Sequence of chain 1.B:
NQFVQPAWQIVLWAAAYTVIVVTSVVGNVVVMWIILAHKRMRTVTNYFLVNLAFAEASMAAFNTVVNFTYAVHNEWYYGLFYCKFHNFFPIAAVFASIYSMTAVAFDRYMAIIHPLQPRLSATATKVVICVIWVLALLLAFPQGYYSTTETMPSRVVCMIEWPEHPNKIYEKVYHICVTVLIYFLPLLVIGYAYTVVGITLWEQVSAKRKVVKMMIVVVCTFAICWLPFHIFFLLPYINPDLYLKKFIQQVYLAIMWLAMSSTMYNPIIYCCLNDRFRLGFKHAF

Binding-site contacts:
Ligand atom CD1 contacts residue ASN107 of chain 1.B at 3.2 Å.
Ligand atom N contacts residue HIS119 of chain 1.B at 3.4 Å (h-bond).
Ligand atom N contacts residue PHE279 of chain 1.B at 3.8 Å.
Ligand atom CE1 contacts residue GLN295 of chain 1.B at 3.6 Å.
Ligand atom C contacts residue ASN96 of chain 1.B at 3.3 Å.
Ligand atom CA contacts residue PHE279 of chain 1.B at 3.8 Å (hydrophobic).
Ligand atom CB contacts residue TYR103 of chain 1.B at 3.8 Å (hydrophobic).
Ligand atom N contacts residue TYR289 of chain 1.B at 3.3 Å (h-bond).
Ligand atom O contacts residue TYR298 of chain 1.B at 2.4 Å (h-bond).
Ligand atom O contacts residue ASN107 of chain 1.B at 2.4 Å (h-bond).
Ligand atom C contacts residue ASN107 of chain 1.B at 3.3 Å.
Ligand atom C contacts residue TYR298 of chain 1.B at 3.4 Å (hydrophobic).
Ligand atom N contacts residue ASN96 of chain 1.B at 2.8 Å (h-bond).
Ligand atom CD1 contacts residue TRP109 of chain 1.B at 3.6 Å (hydrophobic).
Ligand atom CE1 contacts residue ASN107 of chain 1.B at 3.6 Å.
Ligand atom CB contacts residue ASN100 of chain 1.B at 3.5 Å.
Ligand atom O contacts residue ASN100 of chain 1.B at 3.6 Å (h-bond).
Ligand atom CD2 contacts residue VAL190 of chain 1.B at 3.6 Å (hydrophobic).
Ligand atom N contacts residue ASN100 of chain 1.B at 2.9 Å (h-bond).
Ligand atom CG contacts residue ASN107 of chain 1.B at 3.8 Å.
Ligand atom SD contacts residue GLN176 of chain 1.B at 3.6 Å (h-bond).
Ligand atom C contacts residue ASN100 of chain 1.B at 3.5 Å.
Ligand atom CE1 contacts residue MET192 of chain 1.B at 3.8 Å (hydrophobic).
Ligand atom CA contacts residue ASN107 of chain 1.B at 3.5 Å.
Ligand atom C contacts residue PHE279 of chain 1.B at 3.8 Å (hydrophobic).
Ligand atom O contacts residue PHE279 of chain 1.B at 3.8 Å.
Ligand atom CE2 contacts residue TYR298 of chain 1.B at 3.5 Å (hydrophobic).
Ligand atom CB contacts residue ILE294 of chain 1.B at 3.8 Å (hydrophobic).
Ligand atom O contacts residue TYR103 of chain 1.B at 3.2 Å.
Ligand atom N contacts residue TYR298 of chain 1.B at 3.2 Å (h-bond).
Ligand atom CE contacts residue HIS208 of chain 1.B at 3.6 Å.
Ligand atom CD1 contacts residue TYR103 of chain 1.B at 3.8 Å (hydrophobic).
Ligand atom O contacts residue PHE36 of chain 1.B at 3.3 Å.
Ligand atom CA contacts residue TYR298 of chain 1.B at 3.7 Å (hydrophobic).
Ligand atom O contacts residue ASN100 of chain 1.B at 3.5 Å (h-bond).
Ligand atom O contacts residue ASN96 of chain 1.B at 2.8 Å (h-bond).
Ligand atom CG contacts residue PHE279 of chain 1.B at 3.6 Å (hydrophobic).
Ligand atom CD2 contacts residue CYS191 of chain 1.B at 3.6 Å (hydrophobic).
Ligand atom O contacts residue ARG188 of chain 1.B at 3.5 Å (salt-bridge).
Ligand atom O contacts residue MET302 of chain 1.B at 3.4 Å.

This small molecule binds to this protein.
Small molecule (SMILES): CSCC[C@H](NC(=O)[C@H](CC(C)C)NC(=O)CNC(=O)[C@H](Cc1ccccc1)NC(=O)[C@H](Cc1ccccc1)NC(=O)[C@@H](N)CCC(N)=O)C(N)=O